Sequence of chain 1.B:
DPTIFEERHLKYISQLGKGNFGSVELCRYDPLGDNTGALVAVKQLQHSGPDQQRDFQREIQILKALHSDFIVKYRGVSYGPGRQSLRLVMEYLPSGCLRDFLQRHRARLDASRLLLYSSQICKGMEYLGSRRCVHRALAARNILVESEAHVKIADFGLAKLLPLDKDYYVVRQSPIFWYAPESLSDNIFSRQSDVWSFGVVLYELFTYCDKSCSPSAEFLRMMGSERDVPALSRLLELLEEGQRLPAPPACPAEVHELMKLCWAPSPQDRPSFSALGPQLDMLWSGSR

This small molecule binds to this protein.
Small molecule (SMILES): NC(=O)Nc1ccccc1

Binding-site contacts:
Ligand atom C5 contacts residue MET228 of chain 1.B at 3.6 Å (hydrophobic).
Ligand atom N1 contacts residue LEU251 of chain 1.B at 3.9 Å.
Ligand atom C7 contacts residue MET228 of chain 1.B at 3.7 Å (hydrophobic).
Ligand atom C4 contacts residue LEU241 of chain 1.B at 4.2 Å (hydrophobic).
Ligand atom N2 contacts residue TRP269 of chain 1.B at 3.4 Å.
Ligand atom C1 contacts residue TRP202 of chain 1.B at 4.1 Å (hydrophobic).
Ligand atom N1 contacts residue PHE183 of chain 1.B at 4.4 Å.
Ligand atom C7 contacts residue LEU251 of chain 1.B at 4.1 Å (hydrophobic).
Ligand atom C7 contacts residue PRO221 of chain 1.B at 4.4 Å (hydrophobic).
Ligand atom C3 contacts residue LEU241 of chain 1.B at 3.8 Å (hydrophobic).
Ligand atom C1 contacts residue LEU251 of chain 1.B at 3.8 Å (hydrophobic).
Ligand atom N2 contacts residue LEU251 of chain 1.B at 4.2 Å.
Ligand atom C2 contacts residue LEU245 of chain 1.B at 4.0 Å (hydrophobic).
Ligand atom C4 contacts residue LEU251 of chain 1.B at 3.9 Å (hydrophobic).
Ligand atom N2 contacts residue TRP202 of chain 1.B at 3.4 Å.
Ligand atom C3 contacts residue LEU251 of chain 1.B at 4.0 Å (hydrophobic).
Ligand atom C1 contacts residue LEU245 of chain 1.B at 4.0 Å (hydrophobic).
Ligand atom O1 contacts residue LEU245 of chain 1.B at 4.2 Å.
Ligand atom C4 contacts residue ARG250 of chain 1.B at 4.1 Å.
Ligand atom C6 contacts residue LEU241 of chain 1.B at 3.7 Å (hydrophobic).
Ligand atom C4 contacts residue GLN249 of chain 1.B at 4.4 Å.
Ligand atom C6 contacts residue PHE183 of chain 1.B at 3.7 Å (hydrophobic).
Ligand atom C3 contacts residue PHE183 of chain 1.B at 4.0 Å (hydrophobic).
Ligand atom C7 contacts residue PHE225 of chain 1.B at 4.0 Å (hydrophobic).
Ligand atom O1 contacts residue TRP269 of chain 1.B at 3.9 Å.
Ligand atom N1 contacts residue LEU245 of chain 1.B at 3.8 Å.
Ligand atom C5 contacts residue LEU251 of chain 1.B at 4.3 Å (hydrophobic).
Ligand atom C6 contacts residue PRO221 of chain 1.B at 3.8 Å (hydrophobic).
Ligand atom C2 contacts residue LEU251 of chain 1.B at 3.8 Å (hydrophobic).
Ligand atom O1 contacts residue LEU251 of chain 1.B at 2.9 Å (h-bond).
Ligand atom O1 contacts residue ARG250 of chain 1.B at 3.4 Å.
Ligand atom C5 contacts residue LEU241 of chain 1.B at 4.2 Å (hydrophobic).
Ligand atom C1 contacts residue TRP269 of chain 1.B at 4.2 Å (hydrophobic).
Ligand atom C2 contacts residue LEU241 of chain 1.B at 4.1 Å (hydrophobic).
Ligand atom N2 contacts residue VAL206 of chain 1.B at 4.0 Å.
Ligand atom C1 contacts residue ARG250 of chain 1.B at 4.2 Å.
Ligand atom C6 contacts residue LEU251 of chain 1.B at 4.0 Å (hydrophobic).
Ligand atom C7 contacts residue LEU241 of chain 1.B at 4.0 Å (hydrophobic).
Ligand atom C4 contacts residue LEU245 of chain 1.B at 3.8 Å (hydrophobic).
Ligand atom C6 contacts residue PHE225 of chain 1.B at 4.0 Å (hydrophobic).